A protein and the small-molecule ligand that binds it are described below.
Small molecule (SMILES): Cc1ccc(CO[C@@H]2C[C@@H](C(=O)N[C@@H](CCCCN)[C@H](O)c3nc4ccccc4o3)N(C(=O)[C@@H](CCc3ccccc3)NC(=O)OCc3ccccc3)C2)cc1

Sequence of chain 1.A:
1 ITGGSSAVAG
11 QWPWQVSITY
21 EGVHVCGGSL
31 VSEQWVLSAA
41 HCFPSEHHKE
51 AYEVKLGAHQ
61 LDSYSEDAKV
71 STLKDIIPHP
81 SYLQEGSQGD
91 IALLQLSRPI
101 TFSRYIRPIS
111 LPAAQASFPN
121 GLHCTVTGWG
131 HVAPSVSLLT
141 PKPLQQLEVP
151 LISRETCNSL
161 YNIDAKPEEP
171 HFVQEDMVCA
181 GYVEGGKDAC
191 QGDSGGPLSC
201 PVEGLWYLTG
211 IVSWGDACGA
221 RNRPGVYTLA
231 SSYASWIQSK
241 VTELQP

Binding-site contacts:
Ligand atom C43 contacts residue GLY86 of chain 1.A at 3.5 Å.
Ligand atom O contacts residue GLN191 of chain 1.A at 2.9 Å (h-bond).
Ligand atom O46 contacts residue GLN191 of chain 1.A at 3.5 Å.
Ligand atom O51 contacts residue GLN191 of chain 1.A at 3.5 Å.
Ligand atom N48 contacts residue HIS41 of chain 1.A at 2.8 Å (h-bond).
Ligand atom O46 contacts residue SER194 of chain 1.A at 2.4 Å (h-bond).
Ligand atom C contacts residue ALA189 of chain 1.A at 3.5 Å (hydrophobic).
Ligand atom C23 contacts residue PRO170 of chain 1.A at 2.9 Å (hydrophobic).
Ligand atom C4 contacts residue SER194 of chain 1.A at 3.0 Å.
Ligand atom O46 contacts residue GLY192 of chain 1.A at 2.7 Å (h-bond).
Ligand atom O51 contacts residue GLY192 of chain 1.A at 3.4 Å (h-bond).
Ligand atom C5 contacts residue SER194 of chain 1.A at 2.5 Å.
Ligand atom C29 contacts residue ALA217 of chain 1.A at 3.4 Å (hydrophobic).
Ligand atom CL contacts residue SER87 of chain 1.A at 3.3 Å.
Ligand atom O46 contacts residue CYS190 of chain 1.A at 3.5 Å (h-bond).
Ligand atom C24 contacts residue PRO170 of chain 1.A at 2.8 Å (hydrophobic).
Ligand atom C16 contacts residue GLY215 of chain 1.A at 3.4 Å.
Ligand atom N contacts residue ALA189 of chain 1.A at 2.9 Å (h-bond).
Ligand atom O15 contacts residue TRP214 of chain 1.A at 3.4 Å.
Ligand atom C29 contacts residue ASP216 of chain 1.A at 3.3 Å.
Ligand atom C26 contacts residue GLY215 of chain 1.A at 3.6 Å.
Ligand atom C47 contacts residue SER194 of chain 1.A at 2.6 Å.
Ligand atom C45 contacts residue SER194 of chain 1.A at 1.7 Å.
Ligand atom N48 contacts residue SER194 of chain 1.A at 2.8 Å (h-bond).
Ligand atom C2 contacts residue ALA189 of chain 1.A at 3.5 Å (hydrophobic).
Ligand atom O28 contacts residue ASP216 of chain 1.A at 3.4 Å.
Ligand atom C17 contacts residue GLY215 of chain 1.A at 3.0 Å.
Ligand atom C39 contacts residue ASP90 of chain 1.A at 3.3 Å.
Ligand atom C10 contacts residue HIS41 of chain 1.A at 3.5 Å.
Ligand atom C31 contacts residue ASP216 of chain 1.A at 3.5 Å.
Ligand atom C40 contacts residue SER213 of chain 1.A at 3.4 Å.
Ligand atom N6 contacts residue SER213 of chain 1.A at 3.0 Å (h-bond).
Ligand atom N25 contacts residue GLY215 of chain 1.A at 2.6 Å (h-bond).
Ligand atom CL contacts residue GLN88 of chain 1.A at 3.4 Å.
Ligand atom C24 contacts residue TRP214 of chain 1.A at 3.5 Å (hydrophobic).
Ligand atom O46 contacts residue ASP193 of chain 1.A at 3.2 Å (salt-bridge).
Ligand atom C40 contacts residue ASP90 of chain 1.A at 3.3 Å.
Ligand atom O15 contacts residue GLY215 of chain 1.A at 3.0 Å (h-bond).
Ligand atom N6 contacts residue SER194 of chain 1.A at 2.8 Å (h-bond).
Ligand atom C contacts residue TRP214 of chain 1.A at 3.3 Å (hydrophobic).